A protein and the small-molecule ligand that binds it are described below.
Small molecule (SMILES): CC(=O)N[C@H]1[C@H](O[C@H]2[C@H](O)[C@@H](NC(C)=O)CO[C@@H]2CO)O[C@H](CO)[C@@H](O[C@@H]2O[C@H](CO)[C@@H](O)[C@H](O)[C@@H]2O)[C@@H]1O

Sequence of chain 1.A:
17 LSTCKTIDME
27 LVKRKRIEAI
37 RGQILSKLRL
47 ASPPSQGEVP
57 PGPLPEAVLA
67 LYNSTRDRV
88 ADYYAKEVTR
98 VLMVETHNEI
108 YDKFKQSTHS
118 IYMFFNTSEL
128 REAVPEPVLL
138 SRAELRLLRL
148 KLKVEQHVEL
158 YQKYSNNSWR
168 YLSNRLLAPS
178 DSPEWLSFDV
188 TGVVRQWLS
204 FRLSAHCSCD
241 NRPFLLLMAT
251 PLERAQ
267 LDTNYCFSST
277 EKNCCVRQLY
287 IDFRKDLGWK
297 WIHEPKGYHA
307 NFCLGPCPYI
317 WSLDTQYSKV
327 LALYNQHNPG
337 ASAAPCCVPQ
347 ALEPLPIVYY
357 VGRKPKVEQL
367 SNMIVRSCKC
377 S

Binding-site contacts:
Ligand atom N2 contacts residue ASN123 of chain 1.A at 2.8 Å (h-bond).
Ligand atom C7 contacts residue ASN123 of chain 1.A at 3.7 Å.
Ligand atom C1 contacts residue SER125 of chain 1.A at 3.8 Å.
Ligand atom C5 contacts residue ASN123 of chain 1.A at 3.7 Å.
Ligand atom O5 contacts residue GLU126 of chain 1.A at 4.3 Å.
Ligand atom C5 contacts residue SER125 of chain 1.A at 3.7 Å.
Ligand atom O5 contacts residue SER125 of chain 1.A at 3.6 Å.
Ligand atom C8 contacts residue ASN123 of chain 1.A at 3.9 Å.
Ligand atom O7 contacts residue ASN123 of chain 1.A at 4.4 Å.
Ligand atom C4 contacts residue ASN123 of chain 1.A at 4.2 Å.
Ligand atom C1 contacts residue ASN123 of chain 1.A at 1.4 Å.
Ligand atom C2 contacts residue ASN123 of chain 1.A at 2.5 Å.
Ligand atom O5 contacts residue ASN123 of chain 1.A at 2.4 Å (h-bond).
Ligand atom C3 contacts residue ASN123 of chain 1.A at 3.8 Å.
Ligand atom C6 contacts residue SER125 of chain 1.A at 4.3 Å.